The small molecule below binds the protein below.
Small molecule (SMILES): CC(=O)N[C@@H]1[C@@H](O)[C@H](O)[C@@H](CO)O[C@H]1O

Binding-site contacts:
Ligand atom C1 contacts residue ASN115 of chain 1.A at 4.0 Å.
Ligand atom O3 contacts residue ASN127 of chain 1.A at 3.9 Å.
Ligand atom C6 contacts residue ASN115 of chain 1.A at 3.8 Å.
Ligand atom C2 contacts residue ASN127 of chain 1.A at 2.5 Å.
Ligand atom C4 contacts residue ASN127 of chain 1.A at 4.2 Å.
Ligand atom C5 contacts residue ASN115 of chain 1.A at 4.0 Å.
Ligand atom O5 contacts residue ASN115 of chain 1.A at 3.2 Å.
Ligand atom O5 contacts residue ASN127 of chain 1.A at 2.4 Å (h-bond).
Ligand atom C3 contacts residue ASN127 of chain 1.A at 3.7 Å.
Ligand atom C5 contacts residue ASN127 of chain 1.A at 3.6 Å.
Ligand atom C7 contacts residue ASN127 of chain 1.A at 4.0 Å.
Ligand atom O7 contacts residue ASN127 of chain 1.A at 4.2 Å.
Ligand atom C1 contacts residue ASN127 of chain 1.A at 1.4 Å.
Ligand atom N2 contacts residue ASN127 of chain 1.A at 3.3 Å (h-bond).

Sequence of chain 1.A:
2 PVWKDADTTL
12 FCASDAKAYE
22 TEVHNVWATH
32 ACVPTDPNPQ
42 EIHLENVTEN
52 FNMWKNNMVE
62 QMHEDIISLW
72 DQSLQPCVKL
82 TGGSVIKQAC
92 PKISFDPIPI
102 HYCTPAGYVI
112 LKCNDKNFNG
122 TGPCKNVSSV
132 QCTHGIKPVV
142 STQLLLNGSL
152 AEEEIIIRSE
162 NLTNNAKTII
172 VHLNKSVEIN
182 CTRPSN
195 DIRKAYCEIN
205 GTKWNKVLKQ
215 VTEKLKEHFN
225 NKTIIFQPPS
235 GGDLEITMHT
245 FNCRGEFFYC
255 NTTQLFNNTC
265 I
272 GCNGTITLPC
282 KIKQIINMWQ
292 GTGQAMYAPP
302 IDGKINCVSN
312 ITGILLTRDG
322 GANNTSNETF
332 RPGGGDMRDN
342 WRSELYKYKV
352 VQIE